Sequence of chain 1.A:
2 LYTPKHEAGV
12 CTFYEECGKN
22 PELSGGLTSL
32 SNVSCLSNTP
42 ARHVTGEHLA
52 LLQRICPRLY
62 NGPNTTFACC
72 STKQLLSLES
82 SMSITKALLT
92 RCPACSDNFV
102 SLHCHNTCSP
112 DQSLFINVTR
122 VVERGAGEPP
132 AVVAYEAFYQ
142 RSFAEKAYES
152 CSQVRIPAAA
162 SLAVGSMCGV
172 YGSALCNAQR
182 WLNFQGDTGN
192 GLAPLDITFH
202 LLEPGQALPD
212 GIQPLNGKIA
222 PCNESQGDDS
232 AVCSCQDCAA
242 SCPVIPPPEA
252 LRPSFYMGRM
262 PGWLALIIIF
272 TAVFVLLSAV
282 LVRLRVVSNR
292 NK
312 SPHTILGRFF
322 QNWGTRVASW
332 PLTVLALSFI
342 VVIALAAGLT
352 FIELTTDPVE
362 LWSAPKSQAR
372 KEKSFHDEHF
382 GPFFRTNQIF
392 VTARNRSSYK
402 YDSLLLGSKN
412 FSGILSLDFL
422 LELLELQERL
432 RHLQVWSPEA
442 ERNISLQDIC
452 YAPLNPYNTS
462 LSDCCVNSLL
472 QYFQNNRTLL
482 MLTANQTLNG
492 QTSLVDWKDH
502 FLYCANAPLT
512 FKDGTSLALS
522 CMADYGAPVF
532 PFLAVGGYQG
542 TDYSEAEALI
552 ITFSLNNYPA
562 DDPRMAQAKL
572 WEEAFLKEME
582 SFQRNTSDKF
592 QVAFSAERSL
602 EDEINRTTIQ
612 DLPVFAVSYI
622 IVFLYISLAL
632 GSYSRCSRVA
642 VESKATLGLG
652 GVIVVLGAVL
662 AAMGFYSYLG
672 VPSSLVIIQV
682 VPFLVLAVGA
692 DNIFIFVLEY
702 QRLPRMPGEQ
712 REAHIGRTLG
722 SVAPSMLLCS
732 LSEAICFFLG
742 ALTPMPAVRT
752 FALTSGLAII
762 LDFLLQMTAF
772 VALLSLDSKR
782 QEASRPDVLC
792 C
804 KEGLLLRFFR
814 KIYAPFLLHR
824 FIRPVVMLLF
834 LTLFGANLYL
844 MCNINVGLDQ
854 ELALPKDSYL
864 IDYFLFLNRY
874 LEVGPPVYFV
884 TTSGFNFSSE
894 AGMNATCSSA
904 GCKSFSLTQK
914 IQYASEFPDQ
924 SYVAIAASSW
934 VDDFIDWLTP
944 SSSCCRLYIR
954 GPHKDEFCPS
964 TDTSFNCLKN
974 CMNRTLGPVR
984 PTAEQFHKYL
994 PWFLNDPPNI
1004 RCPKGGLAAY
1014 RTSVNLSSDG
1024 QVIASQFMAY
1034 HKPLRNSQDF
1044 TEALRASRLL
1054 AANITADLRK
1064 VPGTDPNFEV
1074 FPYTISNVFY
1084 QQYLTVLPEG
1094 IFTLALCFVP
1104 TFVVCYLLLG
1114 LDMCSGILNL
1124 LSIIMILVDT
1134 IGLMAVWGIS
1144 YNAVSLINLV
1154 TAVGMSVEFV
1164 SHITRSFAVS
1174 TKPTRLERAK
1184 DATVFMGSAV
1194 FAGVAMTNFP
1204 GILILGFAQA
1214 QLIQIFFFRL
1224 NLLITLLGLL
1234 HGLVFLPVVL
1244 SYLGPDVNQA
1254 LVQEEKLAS

The small molecule below binds the protein below.
Small molecule (SMILES): CC(=O)N[C@H]1[C@H](O[C@H]2[C@H](O)[C@@H](NC(C)=O)CO[C@@H]2CO)O[C@H](CO)[C@@H](O)[C@@H]1O

Binding-site contacts:
Ligand atom O5 contacts residue GLU137 of chain 1.A at 4.3 Å.
Ligand atom C8 contacts residue HIS7 of chain 1.A at 4.3 Å.
Ligand atom C7 contacts residue ASN118 of chain 1.A at 3.3 Å.
Ligand atom N2 contacts residue ASN118 of chain 1.A at 2.9 Å (h-bond).
Ligand atom C2 contacts residue ASN118 of chain 1.A at 2.4 Å.
Ligand atom C4 contacts residue ASN118 of chain 1.A at 4.2 Å.
Ligand atom O6 contacts residue THR120 of chain 1.A at 4.3 Å.
Ligand atom O5 contacts residue VAL119 of chain 1.A at 4.4 Å.
Ligand atom C1 contacts residue GLU137 of chain 1.A at 4.2 Å.
Ligand atom C1 contacts residue ASN118 of chain 1.A at 1.4 Å.
Ligand atom C8 contacts residue ASN118 of chain 1.A at 4.4 Å.
Ligand atom C3 contacts residue ASN118 of chain 1.A at 3.8 Å.
Ligand atom O7 contacts residue GLU137 of chain 1.A at 4.1 Å.
Ligand atom C5 contacts residue ASN118 of chain 1.A at 3.7 Å.
Ligand atom O5 contacts residue THR120 of chain 1.A at 3.7 Å.
Ligand atom C7 contacts residue PRO210 of chain 1.A at 4.0 Å (hydrophobic).
Ligand atom C8 contacts residue PRO210 of chain 1.A at 3.6 Å (hydrophobic).
Ligand atom O7 contacts residue ASN118 of chain 1.A at 3.4 Å (h-bond).
Ligand atom O5 contacts residue ASN118 of chain 1.A at 2.4 Å (h-bond).
Ligand atom O7 contacts residue PRO210 of chain 1.A at 3.5 Å.
Ligand atom C6 contacts residue THR120 of chain 1.A at 4.0 Å.